This protein binds this small molecule.
Small molecule (SMILES): CC(=O)N[C@H]1[C@H](O[C@H]2[C@H](O)[C@@H](NC(C)=O)CO[C@@H]2CO)O[C@H](CO)[C@@H](O)[C@@H]1O

Binding-site contacts:
Ligand atom C1 contacts residue ASN287 of chain 1.B at 1.4 Å.
Ligand atom C2 contacts residue ASN287 of chain 1.B at 2.5 Å.
Ligand atom C2 contacts residue VAL299 of chain 1.B at 4.2 Å (hydrophobic).
Ligand atom C8 contacts residue VAL299 of chain 1.B at 4.5 Å (hydrophobic).
Ligand atom N2 contacts residue ASN287 of chain 1.B at 2.9 Å (h-bond).
Ligand atom C5 contacts residue ASN287 of chain 1.B at 3.7 Å.
Ligand atom C1 contacts residue VAL299 of chain 1.B at 3.9 Å (hydrophobic).
Ligand atom C8 contacts residue GLU400 of chain 1.B at 3.6 Å.
Ligand atom C7 contacts residue ASN287 of chain 1.B at 3.4 Å.
Ligand atom C8 contacts residue ASN287 of chain 1.B at 4.5 Å.
Ligand atom C3 contacts residue VAL299 of chain 1.B at 4.4 Å (hydrophobic).
Ligand atom O5 contacts residue ASN287 of chain 1.B at 2.4 Å (h-bond).
Ligand atom C4 contacts residue ASN287 of chain 1.B at 4.3 Å.
Ligand atom O7 contacts residue ASN287 of chain 1.B at 3.6 Å.
Ligand atom C8 contacts residue SER47 of chain 1.B at 4.2 Å.
Ligand atom C3 contacts residue ASN287 of chain 1.B at 3.8 Å.
Ligand atom N2 contacts residue VAL299 of chain 1.B at 3.7 Å.

Sequence of chain 1.B:
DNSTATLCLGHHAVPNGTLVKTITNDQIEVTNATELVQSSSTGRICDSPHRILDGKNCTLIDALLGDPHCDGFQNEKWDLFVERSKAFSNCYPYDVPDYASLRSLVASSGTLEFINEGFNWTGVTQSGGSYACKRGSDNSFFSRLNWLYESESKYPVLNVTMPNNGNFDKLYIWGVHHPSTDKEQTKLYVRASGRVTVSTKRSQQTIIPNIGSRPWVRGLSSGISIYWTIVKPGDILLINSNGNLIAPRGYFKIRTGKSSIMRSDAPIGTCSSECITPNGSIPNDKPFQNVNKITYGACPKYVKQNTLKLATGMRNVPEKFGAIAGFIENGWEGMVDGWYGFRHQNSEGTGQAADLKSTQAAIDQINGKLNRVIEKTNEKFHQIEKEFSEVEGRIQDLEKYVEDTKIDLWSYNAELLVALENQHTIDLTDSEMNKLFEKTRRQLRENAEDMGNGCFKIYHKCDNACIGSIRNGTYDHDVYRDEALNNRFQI